The protein below binds the small molecule below.
Small molecule (SMILES): CC(C)C[C@H](NC(=O)OC(C)(C)C1CCC(F)(F)CC1)C(=O)N[C@@H](C[C@@H]1CC=NC1=O)C(O)S(=O)(=O)O

Sequence of chain 1.B:
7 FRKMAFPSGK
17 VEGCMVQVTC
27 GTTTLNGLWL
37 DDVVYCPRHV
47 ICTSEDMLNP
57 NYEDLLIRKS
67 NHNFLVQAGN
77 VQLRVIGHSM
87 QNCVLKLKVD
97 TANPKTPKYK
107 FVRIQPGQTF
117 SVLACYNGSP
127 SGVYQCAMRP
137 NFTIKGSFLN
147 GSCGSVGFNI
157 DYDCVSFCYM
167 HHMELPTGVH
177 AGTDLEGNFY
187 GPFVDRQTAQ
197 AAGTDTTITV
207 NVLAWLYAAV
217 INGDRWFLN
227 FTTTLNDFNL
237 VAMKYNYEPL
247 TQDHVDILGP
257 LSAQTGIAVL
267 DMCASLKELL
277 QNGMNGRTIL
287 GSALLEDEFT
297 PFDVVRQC

Binding-site contacts:
Ligand atom F31 contacts residue THR194 of chain 1.B at 3.0 Å.
Ligand atom C19 contacts residue YKA1 of chain 1.E at 0.0 Å.
Ligand atom N17 contacts residue YKA1 of chain 1.E at 0.0 Å (h-bond).
Ligand atom C04 contacts residue YKA1 of chain 1.E at 0.0 Å.
Ligand atom C33 contacts residue YKA1 of chain 1.E at 0.0 Å.
Ligand atom N05 contacts residue YKA1 of chain 1.E at 0.1 Å (h-bond).
Ligand atom N05 contacts residue GLN193 of chain 1.B at 2.9 Å (h-bond).
Ligand atom O20 contacts residue HIS167 of chain 1.B at 2.7 Å (h-bond).
Ligand atom O22 contacts residue CYS149 of chain 1.B at 2.7 Å (h-bond).
Ligand atom N12 contacts residue YKA1 of chain 1.E at 0.0 Å (h-bond).
Ligand atom C02 contacts residue YKA1 of chain 1.E at 0.0 Å.
Ligand atom O23 contacts residue YKA1 of chain 1.E at 0.1 Å (h-bond).
Ligand atom F30 contacts residue YKA1 of chain 1.E at 0.0 Å.
Ligand atom O22 contacts residue YKA1 of chain 1.E at 1.4 Å.
Ligand atom C21 contacts residue CYS149 of chain 1.B at 1.8 Å (hydrophobic).
Ligand atom C29 contacts residue YKA1 of chain 1.E at 0.0 Å.
Ligand atom O03 contacts residue YKA1 of chain 1.E at 0.0 Å (h-bond).
Ligand atom C25 contacts residue YKA1 of chain 1.E at 0.0 Å.
Ligand atom C01 contacts residue YKA1 of chain 1.E at 0.0 Å.
Ligand atom C10 contacts residue YKA1 of chain 1.E at 0.0 Å.
Ligand atom F31 contacts residue YKA1 of chain 1.E at 0.0 Å.
Ligand atom C06 contacts residue YKA1 of chain 1.E at 0.0 Å.
Ligand atom C09 contacts residue YKA1 of chain 1.E at 0.0 Å.
Ligand atom C21 contacts residue YKA1 of chain 1.E at 0.0 Å.
Ligand atom C13 contacts residue CYS149 of chain 1.B at 2.8 Å (hydrophobic).
Ligand atom C32 contacts residue YKA1 of chain 1.E at 0.0 Å.
Ligand atom C26 contacts residue YKA1 of chain 1.E at 0.0 Å.
Ligand atom C28 contacts residue YKA1 of chain 1.E at 0.0 Å.
Ligand atom C16 contacts residue YKA1 of chain 1.E at 0.0 Å.
Ligand atom C18 contacts residue YKA1 of chain 1.E at 0.0 Å.
Ligand atom C27 contacts residue YKA1 of chain 1.E at 0.0 Å.
Ligand atom C15 contacts residue YKA1 of chain 1.E at 0.0 Å.
Ligand atom C14 contacts residue YKA1 of chain 1.E at 0.1 Å.
Ligand atom C07 contacts residue YKA1 of chain 1.E at 0.0 Å.
Ligand atom C13 contacts residue YKA1 of chain 1.E at 0.0 Å.
Ligand atom C08 contacts residue YKA1 of chain 1.E at 0.0 Å.
Ligand atom N12 contacts residue HIS168 of chain 1.B at 2.8 Å (h-bond).
Ligand atom C11 contacts residue YKA1 of chain 1.E at 0.0 Å.
Ligand atom O20 contacts residue YKA1 of chain 1.E at 0.0 Å (h-bond).
Ligand atom O24 contacts residue YKA1 of chain 1.E at 0.0 Å (h-bond).